Sequence of chain 1.A:
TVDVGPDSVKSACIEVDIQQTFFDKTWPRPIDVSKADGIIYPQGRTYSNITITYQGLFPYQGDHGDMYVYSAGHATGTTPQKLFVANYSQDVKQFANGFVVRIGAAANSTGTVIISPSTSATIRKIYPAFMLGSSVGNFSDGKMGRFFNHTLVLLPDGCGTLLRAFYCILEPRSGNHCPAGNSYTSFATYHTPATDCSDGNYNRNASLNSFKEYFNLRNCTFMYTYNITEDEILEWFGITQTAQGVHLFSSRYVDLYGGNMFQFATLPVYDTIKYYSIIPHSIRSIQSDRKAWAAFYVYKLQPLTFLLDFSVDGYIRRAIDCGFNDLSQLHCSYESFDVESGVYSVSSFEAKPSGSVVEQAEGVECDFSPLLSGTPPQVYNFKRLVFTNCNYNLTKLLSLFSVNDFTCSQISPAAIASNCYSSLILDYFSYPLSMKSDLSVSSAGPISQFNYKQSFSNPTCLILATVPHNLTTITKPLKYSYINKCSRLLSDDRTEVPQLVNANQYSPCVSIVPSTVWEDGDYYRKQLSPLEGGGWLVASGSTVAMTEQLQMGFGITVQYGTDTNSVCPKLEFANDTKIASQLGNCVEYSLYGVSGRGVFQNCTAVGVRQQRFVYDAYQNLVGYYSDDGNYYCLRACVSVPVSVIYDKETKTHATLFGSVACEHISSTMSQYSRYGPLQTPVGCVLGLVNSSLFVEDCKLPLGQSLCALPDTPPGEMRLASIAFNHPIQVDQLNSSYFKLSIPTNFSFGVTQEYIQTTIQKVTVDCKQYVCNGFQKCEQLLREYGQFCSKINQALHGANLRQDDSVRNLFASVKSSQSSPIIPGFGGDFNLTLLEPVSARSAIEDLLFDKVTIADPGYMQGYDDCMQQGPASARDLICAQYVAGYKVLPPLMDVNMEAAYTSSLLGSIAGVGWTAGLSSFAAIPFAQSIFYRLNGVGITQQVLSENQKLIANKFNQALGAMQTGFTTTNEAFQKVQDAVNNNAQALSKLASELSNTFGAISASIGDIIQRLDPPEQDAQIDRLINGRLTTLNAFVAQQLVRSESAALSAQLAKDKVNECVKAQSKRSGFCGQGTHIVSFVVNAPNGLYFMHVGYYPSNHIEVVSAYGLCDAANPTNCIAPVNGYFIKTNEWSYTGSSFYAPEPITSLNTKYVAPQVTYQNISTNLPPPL

A protein and the small-molecule ligand that binds it are described below.
Small molecule (SMILES): CC(=O)N[C@H]1[C@H](O[C@H]2[C@H](O)[C@@H](NC(C)=O)CO[C@@H]2CO)O[C@H](CO)[C@@H](O)[C@@H]1O

Binding-site contacts:
Ligand atom C8 contacts residue LEU773 of chain 1.A at 4.1 Å (hydrophobic).
Ligand atom O6 contacts residue SER735 of chain 1.A at 4.0 Å.
Ligand atom C2 contacts residue ASN733 of chain 1.A at 2.4 Å.
Ligand atom C1 contacts residue SER735 of chain 1.A at 3.8 Å.
Ligand atom O7 contacts residue GLN722 of chain 1.A at 4.5 Å.
Ligand atom C3 contacts residue ASN733 of chain 1.A at 3.7 Å.
Ligand atom C4 contacts residue ASN733 of chain 1.A at 4.2 Å.
Ligand atom C8 contacts residue THR723 of chain 1.A at 4.3 Å.
Ligand atom C8 contacts residue ASN733 of chain 1.A at 4.4 Å.
Ligand atom C7 contacts residue GLN722 of chain 1.A at 4.4 Å.
Ligand atom O7 contacts residue ASN733 of chain 1.A at 3.5 Å (h-bond).
Ligand atom C8 contacts residue GLN722 of chain 1.A at 3.3 Å.
Ligand atom C6 contacts residue SER735 of chain 1.A at 3.4 Å.
Ligand atom O5 contacts residue SER735 of chain 1.A at 3.1 Å (h-bond).
Ligand atom C7 contacts residue ASN733 of chain 1.A at 3.4 Å.
Ligand atom C1 contacts residue ASN733 of chain 1.A at 1.5 Å.
Ligand atom C8 contacts residue LEU721 of chain 1.A at 3.9 Å (hydrophobic).
Ligand atom C5 contacts residue SER735 of chain 1.A at 3.3 Å.
Ligand atom C5 contacts residue ASN733 of chain 1.A at 3.7 Å.
Ligand atom N2 contacts residue ASN733 of chain 1.A at 2.8 Å (h-bond).
Ligand atom O5 contacts residue ASN733 of chain 1.A at 2.4 Å (h-bond).